Binding-site contacts:
Ligand atom O2' contacts residue ASP133 of chain 1.L at 3.5 Å.
Ligand atom O2' contacts residue ASP131 of chain 1.L at 2.5 Å (salt-bridge).
Ligand atom C2 contacts residue ILE132 of chain 1.L at 3.3 Å (hydrophobic).
Ligand atom N3 contacts residue ILE132 of chain 1.L at 3.1 Å (h-bond).
Ligand atom C5' contacts residue ASP184 of chain 1.L at 3.2 Å.
Ligand atom C4 contacts residue LEU185 of chain 1.L at 3.6 Å (hydrophobic).
Ligand atom S5' contacts residue GLY109 of chain 1.L at 3.7 Å.
Ligand atom O4' contacts residue THR186 of chain 1.L at 3.7 Å.
Ligand atom O3' contacts residue VAL136 of chain 1.L at 3.4 Å.
Ligand atom C2 contacts residue GLY164 of chain 1.L at 3.5 Å.
Ligand atom N1 contacts residue ASP163 of chain 1.L at 3.6 Å.
Ligand atom S5' contacts residue GLU111 of chain 1.L at 3.3 Å (salt-bridge).
Ligand atom C4' contacts residue ASP184 of chain 1.L at 3.7 Å.
Ligand atom C2' contacts residue ASP131 of chain 1.L at 3.4 Å.
Ligand atom S5' contacts residue GLY110 of chain 1.L at 3.7 Å.
Ligand atom C1' contacts residue ASP131 of chain 1.L at 2.9 Å.
Ligand atom N6 contacts residue ILE193 of chain 1.L at 2.9 Å (h-bond).
Ligand atom N1 contacts residue GLY164 of chain 1.L at 2.9 Å (h-bond).
Ligand atom N7 contacts residue ILE193 of chain 1.L at 3.6 Å.
Ligand atom C5 contacts residue ILE132 of chain 1.L at 3.6 Å (hydrophobic).
Ligand atom O4' contacts residue ASP131 of chain 1.L at 3.5 Å (salt-bridge).
Ligand atom CS contacts residue GLN77 of chain 1.L at 3.5 Å.
Ligand atom C3' contacts residue LEU72 of chain 1.L at 3.7 Å (hydrophobic).
Ligand atom C2' contacts residue GLN56 of chain 1.L at 3.7 Å.
Ligand atom O3' contacts residue ASP131 of chain 1.L at 3.1 Å (salt-bridge).
Ligand atom C4 contacts residue ILE132 of chain 1.L at 3.5 Å (hydrophobic).
Ligand atom CS contacts residue GLU111 of chain 1.L at 3.5 Å.
Ligand atom N1 contacts residue ILE132 of chain 1.L at 3.7 Å.
Ligand atom O4' contacts residue GLY108 of chain 1.L at 3.7 Å.
Ligand atom N6 contacts residue LEU197 of chain 1.L at 3.4 Å.
Ligand atom O2' contacts residue GLN56 of chain 1.L at 3.1 Å (h-bond).
Ligand atom C3' contacts residue ASP131 of chain 1.L at 3.4 Å.
Ligand atom N6 contacts residue ASP163 of chain 1.L at 3.1 Å (salt-bridge).
Ligand atom N3 contacts residue ASP131 of chain 1.L at 3.6 Å.
Ligand atom C4' contacts residue ASP131 of chain 1.L at 3.2 Å.
Ligand atom O4' contacts residue LEU185 of chain 1.L at 3.6 Å.
Ligand atom CS contacts residue LEU72 of chain 1.L at 3.7 Å (hydrophobic).
Ligand atom C8 contacts residue THR186 of chain 1.L at 3.3 Å.
Ligand atom C8 contacts residue ILE193 of chain 1.L at 3.5 Å (hydrophobic).
Ligand atom S5' contacts residue ASP184 of chain 1.L at 3.5 Å (salt-bridge).

Sequence of chain 1.L:
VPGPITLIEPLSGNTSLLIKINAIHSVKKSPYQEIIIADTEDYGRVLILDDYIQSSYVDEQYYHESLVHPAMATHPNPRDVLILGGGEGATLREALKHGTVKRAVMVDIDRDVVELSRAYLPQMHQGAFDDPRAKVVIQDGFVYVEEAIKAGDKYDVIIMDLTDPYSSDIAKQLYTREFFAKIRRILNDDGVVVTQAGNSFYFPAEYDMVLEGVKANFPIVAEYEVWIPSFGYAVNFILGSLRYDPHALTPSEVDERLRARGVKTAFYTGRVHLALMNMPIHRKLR

The protein below binds the small molecule below.
Small molecule (SMILES): CSC[C@H]1O[C@@H](n2cnc3c(N)ncnc32)[C@H](O)[C@@H]1O